Binding-site contacts:
Ligand atom C1 contacts residue ASN324 of chain 1.C at 1.4 Å.
Ligand atom O7 contacts residue ASN324 of chain 1.C at 3.6 Å (h-bond).
Ligand atom C5 contacts residue ASN324 of chain 1.C at 3.7 Å.
Ligand atom C2 contacts residue ASN324 of chain 1.C at 2.4 Å.
Ligand atom N2 contacts residue ASN324 of chain 1.C at 2.9 Å (h-bond).
Ligand atom C7 contacts residue ASN324 of chain 1.C at 3.4 Å.
Ligand atom N2 contacts residue SER325 of chain 1.C at 4.3 Å.
Ligand atom C3 contacts residue ASN324 of chain 1.C at 3.8 Å.
Ligand atom O5 contacts residue ASN324 of chain 1.C at 2.4 Å (h-bond).
Ligand atom C4 contacts residue ASN324 of chain 1.C at 4.2 Å.
Ligand atom C8 contacts residue SER325 of chain 1.C at 4.0 Å.

Sequence of chain 1.C:
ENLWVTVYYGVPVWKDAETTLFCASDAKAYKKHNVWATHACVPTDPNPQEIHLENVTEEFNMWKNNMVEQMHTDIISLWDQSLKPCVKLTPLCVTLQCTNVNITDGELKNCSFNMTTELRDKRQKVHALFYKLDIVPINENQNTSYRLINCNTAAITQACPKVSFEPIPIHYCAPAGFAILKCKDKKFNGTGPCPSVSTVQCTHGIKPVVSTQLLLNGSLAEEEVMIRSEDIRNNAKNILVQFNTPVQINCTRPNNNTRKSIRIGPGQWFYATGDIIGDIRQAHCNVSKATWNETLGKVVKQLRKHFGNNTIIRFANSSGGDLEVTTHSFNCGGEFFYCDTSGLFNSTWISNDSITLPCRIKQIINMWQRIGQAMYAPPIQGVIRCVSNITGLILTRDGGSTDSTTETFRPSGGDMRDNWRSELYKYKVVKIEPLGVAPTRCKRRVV

A small-molecule ligand and the protein it binds are described below.
Small molecule (SMILES): CC(=O)N[C@H]1[C@@H](O[C@H]2[C@H](O)[C@@H](NC(C)=O)CO[C@@H]2CO)O[C@H](CO)[C@@H](O)[C@@H]1O